Binding-site contacts:
Ligand atom OAA contacts residue SER21 of chain 1.A at 4.0 Å.
Ligand atom OAB contacts residue GLU94 of chain 1.A at 2.6 Å (salt-bridge).
Ligand atom CAE contacts residue MET146 of chain 1.A at 4.0 Å (hydrophobic).
Ligand atom CAJ contacts residue VAL27 of chain 1.A at 3.9 Å (hydrophobic).
Ligand atom CAS contacts residue VAL27 of chain 1.A at 3.5 Å (hydrophobic).
Ligand atom OAB contacts residue ALA40 of chain 1.A at 3.5 Å.
Ligand atom OAA contacts residue GLY20 of chain 1.A at 3.3 Å.
Ligand atom CAM contacts residue ALA40 of chain 1.A at 3.6 Å (hydrophobic).
Ligand atom OAB contacts residue VAL96 of chain 1.A at 2.8 Å (h-bond).
Ligand atom CAP contacts residue VAL27 of chain 1.A at 3.9 Å (hydrophobic).
Ligand atom CAN contacts residue LYS42 of chain 1.A at 4.2 Å.
Ligand atom CAP contacts residue ILE160 of chain 1.A at 3.9 Å (hydrophobic).
Ligand atom OAL contacts residue ILE160 of chain 1.A at 3.5 Å.
Ligand atom CAH contacts residue ILE160 of chain 1.A at 4.1 Å (hydrophobic).
Ligand atom OAD contacts residue SER21 of chain 1.A at 3.5 Å.
Ligand atom OAB contacts residue LEU95 of chain 1.A at 3.4 Å.
Ligand atom CAF contacts residue ALA40 of chain 1.A at 3.9 Å (hydrophobic).
Ligand atom OAC contacts residue LYS42 of chain 1.A at 3.6 Å.
Ligand atom OAC contacts residue ASP161 of chain 1.A at 3.4 Å (salt-bridge).
Ligand atom OAD contacts residue GLY22 of chain 1.A at 3.9 Å.
Ligand atom CAN contacts residue ASP161 of chain 1.A at 3.8 Å.
Ligand atom CAR contacts residue VAL27 of chain 1.A at 3.9 Å (hydrophobic).
Ligand atom CAG contacts residue MET146 of chain 1.A at 4.0 Å (hydrophobic).
Ligand atom CAK contacts residue VAL27 of chain 1.A at 4.0 Å (hydrophobic).
Ligand atom OAL contacts residue VAL27 of chain 1.A at 3.5 Å.
Ligand atom OAA contacts residue LEU19 of chain 1.A at 4.2 Å.
Ligand atom CAE contacts residue VAL96 of chain 1.A at 3.8 Å (hydrophobic).
Ligand atom CAK contacts residue LYS42 of chain 1.A at 3.7 Å.
Ligand atom OAB contacts residue ILE77 of chain 1.A at 4.0 Å.
Ligand atom CAH contacts residue VAL27 of chain 1.A at 4.1 Å (hydrophobic).
Ligand atom CAM contacts residue GLU94 of chain 1.A at 3.7 Å.
Ligand atom CAE contacts residue LEU19 of chain 1.A at 4.1 Å (hydrophobic).
Ligand atom CAS contacts residue ILE160 of chain 1.A at 4.1 Å (hydrophobic).
Ligand atom CAF contacts residue GLU94 of chain 1.A at 4.0 Å.
Ligand atom CAG contacts residue VAL27 of chain 1.A at 4.2 Å (hydrophobic).
Ligand atom CAQ contacts residue ILE160 of chain 1.A at 3.7 Å (hydrophobic).
Ligand atom CAQ contacts residue VAL27 of chain 1.A at 3.7 Å (hydrophobic).
Ligand atom CAT contacts residue VAL27 of chain 1.A at 3.7 Å (hydrophobic).
Ligand atom CAM contacts residue VAL96 of chain 1.A at 4.0 Å (hydrophobic).
Ligand atom OAD contacts residue GLY20 of chain 1.A at 3.9 Å.

This small molecule binds to this protein.
Small molecule (SMILES): O=c1cc(-c2ccc(O)cc2)oc2cc(O)cc(O)c12

Sequence of chain 1.A:
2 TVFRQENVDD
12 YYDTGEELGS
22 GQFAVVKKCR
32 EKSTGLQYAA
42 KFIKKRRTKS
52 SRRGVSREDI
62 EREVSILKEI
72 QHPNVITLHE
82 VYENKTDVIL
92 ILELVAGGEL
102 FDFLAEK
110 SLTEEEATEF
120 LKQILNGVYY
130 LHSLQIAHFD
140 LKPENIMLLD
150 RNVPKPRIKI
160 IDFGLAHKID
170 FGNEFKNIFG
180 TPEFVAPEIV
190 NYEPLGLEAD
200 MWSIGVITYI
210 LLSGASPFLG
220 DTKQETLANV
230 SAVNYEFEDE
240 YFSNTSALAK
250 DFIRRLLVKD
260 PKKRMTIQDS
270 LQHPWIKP